Sequence of chain 2.C:
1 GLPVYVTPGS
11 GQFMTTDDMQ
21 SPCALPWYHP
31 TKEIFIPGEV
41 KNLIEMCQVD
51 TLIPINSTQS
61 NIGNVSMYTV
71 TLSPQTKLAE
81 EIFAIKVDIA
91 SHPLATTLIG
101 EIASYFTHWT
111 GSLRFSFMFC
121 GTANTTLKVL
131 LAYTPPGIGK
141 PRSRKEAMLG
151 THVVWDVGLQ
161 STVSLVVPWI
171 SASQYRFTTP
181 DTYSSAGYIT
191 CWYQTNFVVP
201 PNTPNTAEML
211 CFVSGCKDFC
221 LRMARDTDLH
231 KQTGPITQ

Binding-site contacts:
Ligand atom CM4 contacts residue TYR142 of chain 2.A at 3.5 Å (hydrophobic).
Ligand atom F2 contacts residue PHE179 of chain 2.A at 3.3 Å.
Ligand atom F1 contacts residue PHE179 of chain 2.A at 3.8 Å.
Ligand atom C6B contacts residue LEU181 of chain 2.A at 3.4 Å (hydrophobic).
Ligand atom C1C contacts residue MET214 of chain 2.A at 3.5 Å (hydrophobic).
Ligand atom F2 contacts residue VAL168 of chain 2.A at 2.6 Å.
Ligand atom C2A contacts residue PHE179 of chain 2.A at 3.6 Å (hydrophobic).
Ligand atom C5 contacts residue MET214 of chain 2.A at 3.5 Å (hydrophobic).
Ligand atom O1 contacts residue MET214 of chain 2.A at 3.5 Å (h-bond).
Ligand atom O1A contacts residue TYR144 of chain 2.A at 3.1 Å.
Ligand atom CM2 contacts residue ILE122 of chain 2.A at 3.5 Å (hydrophobic).
Ligand atom F2 contacts residue TYR142 of chain 2.A at 3.6 Å.
Ligand atom F1 contacts residue LEU217 of chain 2.A at 3.4 Å.
Ligand atom C1B contacts residue LEU181 of chain 2.A at 3.7 Å (hydrophobic).
Ligand atom CM6 contacts residue TYR144 of chain 2.A at 3.3 Å (hydrophobic).
Ligand atom C3A contacts residue TYR144 of chain 2.A at 3.4 Å (hydrophobic).
Ligand atom F3 contacts residue MET143 of chain 2.A at 3.3 Å.
Ligand atom N3A contacts residue PHE179 of chain 2.A at 3.2 Å.
Ligand atom F1 contacts residue TYR142 of chain 2.A at 3.6 Å.
Ligand atom C1B contacts residue ILE98 of chain 2.A at 3.6 Å (hydrophobic).
Ligand atom N3A contacts residue TYR144 of chain 2.A at 3.7 Å.
Ligand atom CM4 contacts residue PHE179 of chain 2.A at 3.8 Å (hydrophobic).
Ligand atom CM3 contacts residue ASN212 of chain 2.A at 3.5 Å.
Ligand atom CM6 contacts residue MET214 of chain 2.A at 3.5 Å (hydrophobic).
Ligand atom F3 contacts residue SER167 of chain 2.A at 3.8 Å.
Ligand atom CM6 contacts residue LEU184 of chain 2.A at 3.0 Å (hydrophobic).
Ligand atom CM3 contacts residue TYR190 of chain 2.A at 3.5 Å (hydrophobic).
Ligand atom C4B contacts residue LEU181 of chain 2.A at 3.5 Å (hydrophobic).
Ligand atom N1A contacts residue PHE179 of chain 2.A at 3.7 Å.
Ligand atom N1A contacts residue LEU181 of chain 2.A at 3.7 Å.
Ligand atom C2A contacts residue TYR144 of chain 2.A at 3.5 Å (hydrophobic).
Ligand atom N1A contacts residue TYR144 of chain 2.A at 3.1 Å.
Ligand atom C3A contacts residue PHE179 of chain 2.A at 3.4 Å (hydrophobic).
Ligand atom F3 contacts residue TYR144 of chain 2.A at 2.9 Å.
Ligand atom O1B contacts residue ILE98 of chain 2.A at 3.0 Å.
Ligand atom F3 contacts residue ALA166 of chain 2.A at 2.8 Å.
Ligand atom F3 contacts residue TYR142 of chain 2.A at 2.8 Å.
Ligand atom C5B contacts residue LEU181 of chain 2.A at 3.4 Å (hydrophobic).
Ligand atom C4 contacts residue TYR190 of chain 2.A at 3.4 Å (hydrophobic).
Ligand atom C5B contacts residue TYR144 of chain 2.A at 3.5 Å (hydrophobic).

The small molecule below binds the protein below.
Small molecule (SMILES): Cc1cc(CCCOc2c(C)cc(-c3noc(C(F)(F)F)n3)cc2C)on1

Sequence of chain 2.A:
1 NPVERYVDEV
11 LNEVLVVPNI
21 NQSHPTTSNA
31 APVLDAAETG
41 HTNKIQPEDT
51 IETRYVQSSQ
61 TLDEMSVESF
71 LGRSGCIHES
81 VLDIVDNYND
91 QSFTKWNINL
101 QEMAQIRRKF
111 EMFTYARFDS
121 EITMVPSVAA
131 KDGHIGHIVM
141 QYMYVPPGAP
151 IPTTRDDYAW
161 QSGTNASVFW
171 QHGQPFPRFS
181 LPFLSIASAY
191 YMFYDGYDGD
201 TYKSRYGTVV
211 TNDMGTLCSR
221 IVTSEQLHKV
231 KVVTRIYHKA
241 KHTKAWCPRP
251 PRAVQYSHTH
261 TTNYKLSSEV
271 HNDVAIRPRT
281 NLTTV